A small-molecule ligand and the protein it binds are described below.
Small molecule (SMILES): OC[C@H]1O[C@H](O)[C@@H](O)[C@@H](O)[C@@H]1O

Sequence of chain 1.A:
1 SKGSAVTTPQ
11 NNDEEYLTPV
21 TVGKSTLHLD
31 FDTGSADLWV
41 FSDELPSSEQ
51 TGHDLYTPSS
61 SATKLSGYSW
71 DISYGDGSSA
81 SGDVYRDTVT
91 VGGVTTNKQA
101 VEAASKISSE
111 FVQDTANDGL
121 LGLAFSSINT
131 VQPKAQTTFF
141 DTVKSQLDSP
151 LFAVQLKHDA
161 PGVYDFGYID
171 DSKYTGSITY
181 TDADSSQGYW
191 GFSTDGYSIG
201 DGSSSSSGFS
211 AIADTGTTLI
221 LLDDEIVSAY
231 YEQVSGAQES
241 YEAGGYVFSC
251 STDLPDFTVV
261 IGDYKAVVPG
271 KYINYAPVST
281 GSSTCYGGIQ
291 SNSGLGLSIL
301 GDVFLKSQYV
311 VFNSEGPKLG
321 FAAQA

Binding-site contacts:
Ligand atom C6 contacts residue SER235 of chain 1.A at 4.2 Å.
Ligand atom O2 contacts residue SER235 of chain 1.A at 3.6 Å.
Ligand atom C5 contacts residue SER235 of chain 1.A at 2.9 Å.
Ligand atom C4 contacts residue SER235 of chain 1.A at 3.5 Å.
Ligand atom C3 contacts residue SER235 of chain 1.A at 3.0 Å.
Ligand atom O3 contacts residue SER235 of chain 1.A at 4.3 Å.
Ligand atom O5 contacts residue SER235 of chain 1.A at 2.3 Å (h-bond).
Ligand atom C1 contacts residue SER235 of chain 1.A at 1.4 Å.
Ligand atom O4 contacts residue SER235 of chain 1.A at 4.4 Å.
Ligand atom C2 contacts residue SER235 of chain 1.A at 2.4 Å.